Sequence of chain 1.A:
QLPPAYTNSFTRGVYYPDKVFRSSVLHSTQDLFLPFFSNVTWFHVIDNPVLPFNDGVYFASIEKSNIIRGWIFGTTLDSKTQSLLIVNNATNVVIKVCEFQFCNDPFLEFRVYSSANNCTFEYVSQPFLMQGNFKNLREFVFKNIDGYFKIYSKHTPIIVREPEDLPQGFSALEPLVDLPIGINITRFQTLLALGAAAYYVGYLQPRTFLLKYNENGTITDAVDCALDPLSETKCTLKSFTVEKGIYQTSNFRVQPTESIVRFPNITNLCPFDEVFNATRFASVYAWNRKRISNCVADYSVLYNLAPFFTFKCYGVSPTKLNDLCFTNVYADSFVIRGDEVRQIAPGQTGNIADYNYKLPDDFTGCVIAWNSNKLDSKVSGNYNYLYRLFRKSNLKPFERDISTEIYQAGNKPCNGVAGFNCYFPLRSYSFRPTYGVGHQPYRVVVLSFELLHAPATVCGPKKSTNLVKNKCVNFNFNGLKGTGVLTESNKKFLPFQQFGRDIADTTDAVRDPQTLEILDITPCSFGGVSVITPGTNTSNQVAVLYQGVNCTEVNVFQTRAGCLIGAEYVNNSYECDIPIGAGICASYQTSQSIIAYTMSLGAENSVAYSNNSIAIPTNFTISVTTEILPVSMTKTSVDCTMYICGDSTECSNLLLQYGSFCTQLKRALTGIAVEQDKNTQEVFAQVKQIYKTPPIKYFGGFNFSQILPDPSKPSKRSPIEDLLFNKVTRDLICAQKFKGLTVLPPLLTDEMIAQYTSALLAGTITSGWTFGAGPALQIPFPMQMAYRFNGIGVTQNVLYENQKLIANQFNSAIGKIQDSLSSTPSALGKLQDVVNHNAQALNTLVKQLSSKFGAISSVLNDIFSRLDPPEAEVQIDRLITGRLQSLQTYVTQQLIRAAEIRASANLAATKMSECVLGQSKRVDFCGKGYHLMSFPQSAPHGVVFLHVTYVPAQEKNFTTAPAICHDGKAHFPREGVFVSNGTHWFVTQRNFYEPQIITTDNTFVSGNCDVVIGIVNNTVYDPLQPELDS

Binding-site contacts:
Ligand atom C7 contacts residue ASN277 of chain 1.G at 3.6 Å.
Ligand atom N2 contacts residue ASN277 of chain 1.G at 4.0 Å.
Ligand atom C3 contacts residue ASN279 of chain 1.G at 3.8 Å.
Ligand atom C1 contacts residue GLU278 of chain 1.G at 3.4 Å.
Ligand atom O7 contacts residue GLU278 of chain 1.G at 3.8 Å.
Ligand atom C7 contacts residue GLU278 of chain 1.G at 3.7 Å.
Ligand atom C5 contacts residue ASN279 of chain 1.G at 3.6 Å.
Ligand atom C7 contacts residue ASN279 of chain 1.G at 3.4 Å.
Ligand atom C3 contacts residue GLU278 of chain 1.G at 4.1 Å.
Ligand atom C1 contacts residue ASN279 of chain 1.G at 1.4 Å.
Ligand atom C8 contacts residue ASN279 of chain 1.G at 3.8 Å.
Ligand atom O7 contacts residue ASN279 of chain 1.G at 4.2 Å.
Ligand atom N2 contacts residue ASN279 of chain 1.G at 2.9 Å (h-bond).
Ligand atom O5 contacts residue ASN279 of chain 1.G at 2.4 Å (h-bond).
Ligand atom O5 contacts residue LYS555 of chain 1.A at 4.5 Å.
Ligand atom C2 contacts residue ASN279 of chain 1.G at 2.5 Å.
Ligand atom O7 contacts residue ASN277 of chain 1.G at 3.0 Å (h-bond).
Ligand atom N2 contacts residue GLU278 of chain 1.G at 2.9 Å (salt-bridge).
Ligand atom C2 contacts residue GLU278 of chain 1.G at 3.6 Å.
Ligand atom C4 contacts residue ASN279 of chain 1.G at 4.2 Å.

A small-molecule ligand and the protein it binds are described below.
Small molecule (SMILES): CC(=O)N[C@@H]1[C@@H](O)[C@H](O)[C@@H](CO)O[C@H]1O

Sequence of chain 1.G:
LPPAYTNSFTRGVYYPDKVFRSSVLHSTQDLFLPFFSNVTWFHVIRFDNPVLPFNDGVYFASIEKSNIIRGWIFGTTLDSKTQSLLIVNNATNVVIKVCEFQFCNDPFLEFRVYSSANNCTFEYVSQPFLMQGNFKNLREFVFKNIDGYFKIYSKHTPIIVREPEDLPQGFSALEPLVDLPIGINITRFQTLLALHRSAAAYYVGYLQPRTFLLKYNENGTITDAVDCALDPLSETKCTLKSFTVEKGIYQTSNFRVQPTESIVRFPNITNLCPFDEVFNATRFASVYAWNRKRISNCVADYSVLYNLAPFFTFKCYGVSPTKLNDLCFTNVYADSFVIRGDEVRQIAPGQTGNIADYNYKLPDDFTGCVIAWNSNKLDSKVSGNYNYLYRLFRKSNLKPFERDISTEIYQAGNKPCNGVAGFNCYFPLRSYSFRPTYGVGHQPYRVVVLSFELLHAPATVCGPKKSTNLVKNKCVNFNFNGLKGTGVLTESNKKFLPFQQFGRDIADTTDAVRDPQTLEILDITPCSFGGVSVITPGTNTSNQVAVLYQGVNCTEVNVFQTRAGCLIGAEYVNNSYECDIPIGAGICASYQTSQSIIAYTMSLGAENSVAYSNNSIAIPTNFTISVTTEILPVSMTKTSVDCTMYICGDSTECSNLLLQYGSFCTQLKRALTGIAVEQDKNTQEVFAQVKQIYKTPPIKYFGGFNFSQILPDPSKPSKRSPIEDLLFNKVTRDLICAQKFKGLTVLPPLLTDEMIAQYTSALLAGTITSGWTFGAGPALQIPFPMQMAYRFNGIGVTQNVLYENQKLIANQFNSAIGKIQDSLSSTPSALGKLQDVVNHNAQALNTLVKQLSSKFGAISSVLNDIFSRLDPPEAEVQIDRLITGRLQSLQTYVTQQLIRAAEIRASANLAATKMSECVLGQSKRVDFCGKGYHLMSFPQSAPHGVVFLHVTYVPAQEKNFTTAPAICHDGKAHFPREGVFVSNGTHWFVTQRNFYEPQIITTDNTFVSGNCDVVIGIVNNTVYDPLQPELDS